Sequence of chain 1.A:
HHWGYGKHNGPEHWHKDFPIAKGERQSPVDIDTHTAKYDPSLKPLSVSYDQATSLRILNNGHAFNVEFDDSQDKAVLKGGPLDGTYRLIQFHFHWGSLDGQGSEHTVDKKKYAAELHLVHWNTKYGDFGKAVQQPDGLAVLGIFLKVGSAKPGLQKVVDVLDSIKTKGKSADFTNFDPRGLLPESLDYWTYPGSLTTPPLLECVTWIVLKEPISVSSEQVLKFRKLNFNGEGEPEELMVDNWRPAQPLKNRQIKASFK

A protein and the small-molecule ligand that binds it are described below.
Small molecule (SMILES): C[C@H](CNC(=O)c1ccc(S(N)(=O)=O)cc1)Cn1ccc2ccccc21

Binding-site contacts:
Ligand atom O06 contacts residue PHE129 of chain 1.A at 3.6 Å.
Ligand atom O15 contacts residue HIS93 of chain 1.A at 3.3 Å.
Ligand atom NP6 contacts residue THR197 of chain 1.A at 3.0 Å (h-bond).
Ligand atom S13 contacts residue HIS93 of chain 1.A at 3.6 Å (h-bond).
Ligand atom O15 contacts residue VAL120 of chain 1.A at 4.1 Å.
Ligand atom O14 contacts residue LEU196 of chain 1.A at 3.4 Å.
Ligand atom C08 contacts residue THR198 of chain 1.A at 3.2 Å.
Ligand atom C18 contacts residue PRO200 of chain 1.A at 4.0 Å (hydrophobic).
Ligand atom O14 contacts residue TRP207 of chain 1.A at 3.9 Å.
Ligand atom C02 contacts residue PHE129 of chain 1.A at 4.1 Å (hydrophobic).
Ligand atom O14 contacts residue ZN1 of chain 1.B at 4.0 Å.
Ligand atom S13 contacts residue ZN1 of chain 1.B at 3.0 Å.
Ligand atom O15 contacts residue VAL141 of chain 1.A at 4.0 Å.
Ligand atom C10 contacts residue HIS93 of chain 1.A at 3.6 Å.
Ligand atom NP6 contacts residue HIS95 of chain 1.A at 3.1 Å (h-bond).
Ligand atom C11 contacts residue HIS93 of chain 1.A at 3.5 Å.
Ligand atom O15 contacts residue TRP207 of chain 1.A at 4.1 Å.
Ligand atom C12 contacts residue VAL120 of chain 1.A at 3.9 Å (hydrophobic).
Ligand atom S13 contacts residue HIS118 of chain 1.A at 3.8 Å.
Ligand atom NP6 contacts residue ZN1 of chain 1.B at 1.9 Å.
Ligand atom O15 contacts residue ZN1 of chain 1.B at 3.0 Å.
Ligand atom C12 contacts residue LEU196 of chain 1.A at 3.8 Å (hydrophobic).
Ligand atom C10 contacts residue LEU196 of chain 1.A at 3.9 Å (hydrophobic).
Ligand atom C12 contacts residue GLN91 of chain 1.A at 3.9 Å.
Ligand atom C24 contacts residue VAL133 of chain 1.A at 4.1 Å (hydrophobic).
Ligand atom C11 contacts residue LEU196 of chain 1.A at 3.7 Å (hydrophobic).
Ligand atom C11 contacts residue VAL120 of chain 1.A at 3.6 Å (hydrophobic).
Ligand atom C26 contacts residue LEU196 of chain 1.A at 4.0 Å (hydrophobic).
Ligand atom NP6 contacts residue HIS118 of chain 1.A at 3.2 Å (h-bond).
Ligand atom C26 contacts residue PRO200 of chain 1.A at 3.7 Å (hydrophobic).
Ligand atom C10 contacts residue ZN1 of chain 1.B at 3.9 Å.
Ligand atom O06 contacts residue GLN91 of chain 1.A at 3.8 Å.
Ligand atom NP6 contacts residue HIS93 of chain 1.A at 2.9 Å (h-bond).
Ligand atom S13 contacts residue THR197 of chain 1.A at 3.8 Å.
Ligand atom C09 contacts residue THR198 of chain 1.A at 3.1 Å.
Ligand atom O15 contacts residue HIS118 of chain 1.A at 3.3 Å (h-bond).
Ligand atom C24 contacts residue GLY130 of chain 1.A at 4.0 Å.
Ligand atom C07 contacts residue LEU196 of chain 1.A at 4.1 Å (hydrophobic).
Ligand atom O14 contacts residue THR197 of chain 1.A at 2.9 Å (h-bond).
Ligand atom C23 contacts residue GLY130 of chain 1.A at 3.4 Å.